Sequence of chain 1.W:
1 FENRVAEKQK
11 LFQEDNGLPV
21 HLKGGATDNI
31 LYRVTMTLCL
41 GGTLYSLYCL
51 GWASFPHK

Sequence of chain 1.P:
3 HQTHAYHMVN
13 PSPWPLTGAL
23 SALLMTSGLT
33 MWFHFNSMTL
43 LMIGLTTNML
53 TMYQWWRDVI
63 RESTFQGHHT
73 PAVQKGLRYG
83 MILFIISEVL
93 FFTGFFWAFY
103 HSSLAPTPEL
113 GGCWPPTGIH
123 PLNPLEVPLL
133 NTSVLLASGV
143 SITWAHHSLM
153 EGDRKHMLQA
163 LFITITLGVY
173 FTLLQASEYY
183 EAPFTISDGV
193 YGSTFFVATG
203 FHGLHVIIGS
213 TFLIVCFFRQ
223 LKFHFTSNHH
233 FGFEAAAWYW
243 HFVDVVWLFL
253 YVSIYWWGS

The small molecule below binds the protein below.
Small molecule (SMILES): C[C@H](CCC(=O)O)[C@H]1CC[C@H]2[C@@H]3[C@H](O)C[C@@H]4C[C@H](O)CC[C@]4(C)[C@H]3C[C@H](O)[C@]12C

Binding-site contacts:
Ligand atom C6 contacts residue PHE164 of chain 1.P at 4.2 Å (hydrophobic).
Ligand atom C6 contacts residue GLN161 of chain 1.P at 3.9 Å.
Ligand atom C19 contacts residue PHE219 of chain 1.P at 3.4 Å (hydrophobic).
Ligand atom O25 contacts residue ARG156 of chain 1.P at 3.6 Å.
Ligand atom C18 contacts residue LEU223 of chain 1.P at 3.9 Å (hydrophobic).
Ligand atom C7 contacts residue GLN161 of chain 1.P at 4.4 Å.
Ligand atom C24 contacts residue PHE1 of chain 1.W at 4.3 Å (hydrophobic).
Ligand atom O26 contacts residue PHE1 of chain 1.W at 4.2 Å.
Ligand atom C18 contacts residue LEU160 of chain 1.P at 3.9 Å (hydrophobic).
Ligand atom C23 contacts residue ARG156 of chain 1.P at 3.7 Å.
Ligand atom C6 contacts residue LEU160 of chain 1.P at 4.5 Å (hydrophobic).
Ligand atom C24 contacts residue ARG156 of chain 1.P at 3.4 Å.
Ligand atom O26 contacts residue PHE225 of chain 1.P at 4.5 Å.
Ligand atom O26 contacts residue ARG156 of chain 1.P at 3.4 Å (salt-bridge).
Ligand atom C5 contacts residue PHE164 of chain 1.P at 4.0 Å (hydrophobic).
Ligand atom C19 contacts residue PHE164 of chain 1.P at 3.8 Å (hydrophobic).
Ligand atom O25 contacts residue PHE1 of chain 1.W at 3.5 Å (h-bond).
Ligand atom C15 contacts residue LYS157 of chain 1.P at 4.3 Å.